This protein binds this small molecule.
Small molecule (SMILES): C/C(=C\CNc1ncnc2[nH]cnc12)CO

Sequence of chain 1.C:
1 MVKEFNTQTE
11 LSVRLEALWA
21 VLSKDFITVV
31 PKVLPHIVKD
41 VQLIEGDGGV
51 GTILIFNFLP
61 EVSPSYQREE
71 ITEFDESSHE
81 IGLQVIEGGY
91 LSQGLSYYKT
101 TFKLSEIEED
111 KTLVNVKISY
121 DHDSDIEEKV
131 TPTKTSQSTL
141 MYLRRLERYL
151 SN

Binding-site contacts:
Ligand atom N10 contacts residue TYR97 of chain 1.C at 4.1 Å.
Ligand atom N3 contacts residue VAL2 of chain 1.C at 3.7 Å.
Ligand atom C6 contacts residue TYR97 of chain 1.C at 4.2 Å (hydrophobic).
Ligand atom C6 contacts residue VAL2 of chain 1.C at 3.7 Å (hydrophobic).
Ligand atom C12 contacts residue SER119 of chain 1.C at 3.4 Å.
Ligand atom O16 contacts residue THR101 of chain 1.C at 4.0 Å.
Ligand atom C13 contacts residue TYR97 of chain 1.C at 4.0 Å (hydrophobic).
Ligand atom C12 contacts residue LYS99 of chain 1.C at 3.4 Å.
Ligand atom C2 contacts residue TYR97 of chain 1.C at 4.1 Å (hydrophobic).
Ligand atom C14 contacts residue SER119 of chain 1.C at 4.2 Å.
Ligand atom C13 contacts residue SER119 of chain 1.C at 3.3 Å.
Ligand atom N10 contacts residue VAL2 of chain 1.C at 3.8 Å.
Ligand atom C4 contacts residue VAL2 of chain 1.C at 3.7 Å (hydrophobic).
Ligand atom N1 contacts residue TYR97 of chain 1.C at 3.3 Å (h-bond).
Ligand atom C11 contacts residue VAL2 of chain 1.C at 3.6 Å (hydrophobic).
Ligand atom N1 contacts residue VAL2 of chain 1.C at 4.0 Å.
Ligand atom C12 contacts residue TYR97 of chain 1.C at 2.8 Å (hydrophobic).
Ligand atom C11 contacts residue SER119 of chain 1.C at 3.3 Å.
Ligand atom C15 contacts residue SER119 of chain 1.C at 3.2 Å.
Ligand atom C14 contacts residue LYS99 of chain 1.C at 2.3 Å.
Ligand atom C14 contacts residue TYR97 of chain 1.C at 4.3 Å (hydrophobic).
Ligand atom O16 contacts residue LYS99 of chain 1.C at 3.4 Å (salt-bridge).
Ligand atom C14 contacts residue THR101 of chain 1.C at 4.5 Å.
Ligand atom C2 contacts residue VAL2 of chain 1.C at 3.8 Å (hydrophobic).
Ligand atom N7 contacts residue VAL2 of chain 1.C at 4.2 Å.
Ligand atom C11 contacts residue TYR97 of chain 1.C at 3.3 Å (hydrophobic).
Ligand atom C8 contacts residue VAL2 of chain 1.C at 4.2 Å (hydrophobic).
Ligand atom C5 contacts residue VAL2 of chain 1.C at 3.7 Å (hydrophobic).
Ligand atom C13 contacts residue LYS99 of chain 1.C at 3.3 Å.
Ligand atom N9 contacts residue VAL2 of chain 1.C at 3.9 Å.